The protein below binds the small molecule below.
Small molecule (SMILES): OC[C@H]1O[C@H](O)[C@@H](O)[C@@H](O)[C@@H]1O

Binding-site contacts:
Ligand atom O6 contacts residue BMA3 of chain 3.H at 4.4 Å.
Ligand atom C1 contacts residue BMA3 of chain 3.H at 1.6 Å.
Ligand atom C2 contacts residue BMA3 of chain 3.H at 2.7 Å.
Ligand atom O4 contacts residue BMA3 of chain 3.H at 4.3 Å.
Ligand atom O5 contacts residue BMA3 of chain 3.H at 2.5 Å (h-bond).
Ligand atom C4 contacts residue BMA3 of chain 3.H at 3.6 Å.
Ligand atom C3 contacts residue BMA3 of chain 3.H at 3.1 Å.
Ligand atom C5 contacts residue BMA3 of chain 3.H at 2.9 Å.
Ligand atom O2 contacts residue BMA3 of chain 3.H at 3.6 Å.
Ligand atom C6 contacts residue BMA3 of chain 3.H at 4.3 Å.